The small molecule below binds the protein below.
Small molecule (SMILES): O=C(Nc1cccc(Br)n1)[C@@H]1SCCN1C(=O)Cn1ncc2ccccc21

Sequence of chain 1.A:
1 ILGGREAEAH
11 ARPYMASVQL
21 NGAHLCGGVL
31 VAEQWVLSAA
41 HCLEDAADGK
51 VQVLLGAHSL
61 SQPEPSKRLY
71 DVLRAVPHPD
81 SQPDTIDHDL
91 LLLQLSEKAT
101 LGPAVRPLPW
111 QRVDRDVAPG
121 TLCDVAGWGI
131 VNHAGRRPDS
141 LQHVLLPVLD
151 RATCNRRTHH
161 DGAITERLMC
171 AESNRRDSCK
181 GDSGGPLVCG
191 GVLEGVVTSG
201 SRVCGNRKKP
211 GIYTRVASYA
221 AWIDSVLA

Binding-site contacts:
Ligand atom O contacts residue SER183 of chain 1.A at 2.9 Å (h-bond).
Ligand atom C contacts residue ARG137 of chain 1.A at 3.7 Å.
Ligand atom O contacts residue LYS180 of chain 1.A at 3.5 Å.
Ligand atom C14 contacts residue LYS180 of chain 1.A at 3.7 Å.
Ligand atom BR contacts residue TRP128 of chain 1.A at 3.5 Å.
Ligand atom N2 contacts residue SER183 of chain 1.A at 3.4 Å (h-bond).
Ligand atom N contacts residue LEU25 of chain 1.A at 3.4 Å (h-bond).
Ligand atom N4 contacts residue SER183 of chain 1.A at 3.7 Å.
Ligand atom C3 contacts residue SER183 of chain 1.A at 3.7 Å.
Ligand atom C1 contacts residue LEU25 of chain 1.A at 3.6 Å (hydrophobic).
Ligand atom C3 contacts residue LEU25 of chain 1.A at 3.4 Å (hydrophobic).
Ligand atom C7 contacts residue SER183 of chain 1.A at 3.8 Å.
Ligand atom C17 contacts residue ARG137 of chain 1.A at 3.5 Å.
Ligand atom C9 contacts residue LYS180 of chain 1.A at 3.7 Å.
Ligand atom C6 contacts residue SER183 of chain 1.A at 3.0 Å.
Ligand atom S contacts residue CYS42 of chain 1.A at 3.5 Å (h-bond).
Ligand atom C5 contacts residue SER199 of chain 1.A at 3.6 Å.
Ligand atom C12 contacts residue SER201 of chain 1.A at 3.5 Å.
Ligand atom C4 contacts residue HIS41 of chain 1.A at 3.3 Å.
Ligand atom C8 contacts residue GLY200 of chain 1.A at 3.6 Å.
Ligand atom C13 contacts residue ARG202 of chain 1.A at 3.0 Å.
Ligand atom C14 contacts residue CYS204 of chain 1.A at 3.6 Å (hydrophobic).
Ligand atom N contacts residue GLY181 of chain 1.A at 3.2 Å.
Ligand atom N4 contacts residue GLY200 of chain 1.A at 3.4 Å (h-bond).
Ligand atom C15 contacts residue LYS180 of chain 1.A at 3.7 Å.
Ligand atom C16 contacts residue LYS180 of chain 1.A at 3.6 Å.
Ligand atom N4 contacts residue THR198 of chain 1.A at 3.5 Å (h-bond).
Ligand atom S contacts residue CYS26 of chain 1.A at 3.8 Å.
Ligand atom O contacts residue GLY181 of chain 1.A at 2.8 Å (h-bond).
Ligand atom C12 contacts residue LYS180 of chain 1.A at 3.6 Å.
Ligand atom N1 contacts residue LEU25 of chain 1.A at 2.8 Å (h-bond).
Ligand atom N3 contacts residue GLY200 of chain 1.A at 3.5 Å (h-bond).
Ligand atom C11 contacts residue SER201 of chain 1.A at 3.6 Å.
Ligand atom C7 contacts residue SER199 of chain 1.A at 3.2 Å.
Ligand atom C5 contacts residue HIS41 of chain 1.A at 3.7 Å.
Ligand atom C2 contacts residue LEU25 of chain 1.A at 3.6 Å (hydrophobic).
Ligand atom C16 contacts residue ARG137 of chain 1.A at 3.8 Å.
Ligand atom C3 contacts residue CYS26 of chain 1.A at 3.8 Å (hydrophobic).
Ligand atom C14 contacts residue ARG202 of chain 1.A at 3.3 Å.
Ligand atom BR contacts residue HIS24 of chain 1.A at 3.8 Å.